Binding-site contacts:
Ligand atom C3 contacts residue ASP295 of chain 2.A at 3.5 Å.
Ligand atom C16 contacts residue ASN302 of chain 2.A at 3.9 Å.
Ligand atom C16 contacts residue TYR282 of chain 2.A at 3.5 Å (hydrophobic).
Ligand atom N29 contacts residue ASN302 of chain 2.A at 3.0 Å (h-bond).
Ligand atom O36 contacts residue ASP295 of chain 2.A at 3.8 Å.
Ligand atom C13 contacts residue TYR282 of chain 2.A at 3.1 Å (hydrophobic).
Ligand atom C6 contacts residue ASP295 of chain 2.A at 3.5 Å.
Ligand atom C8 contacts residue LEU299 of chain 2.A at 3.6 Å (hydrophobic).
Ligand atom O33 contacts residue TYR289 of chain 2.A at 3.1 Å.
Ligand atom C24 contacts residue ASN302 of chain 2.A at 3.2 Å.
Ligand atom O36 contacts residue TYR289 of chain 2.A at 3.5 Å.
Ligand atom C2 contacts residue GLU287 of chain 2.A at 3.7 Å.
Ligand atom O33 contacts residue TYR282 of chain 2.A at 4.0 Å.
Ligand atom O36 contacts residue TYR282 of chain 2.A at 2.8 Å (h-bond).
Ligand atom C23 contacts residue TYR282 of chain 2.A at 3.8 Å (hydrophobic).
Ligand atom C12 contacts residue ASN302 of chain 2.A at 3.4 Å.
Ligand atom N32 contacts residue TYR282 of chain 2.A at 3.3 Å (h-bond).
Ligand atom C3 contacts residue ILE294 of chain 2.A at 3.2 Å (hydrophobic).
Ligand atom C1 contacts residue TYR282 of chain 2.A at 3.5 Å (hydrophobic).
Ligand atom N31 contacts residue TYR282 of chain 2.A at 3.1 Å (h-bond).
Ligand atom N32 contacts residue TYR289 of chain 2.A at 3.8 Å.
Ligand atom C9 contacts residue ILE294 of chain 2.A at 3.5 Å (hydrophobic).
Ligand atom O33 contacts residue ASP295 of chain 2.A at 3.8 Å.
Ligand atom C21 contacts residue ARG298 of chain 2.A at 3.8 Å.
Ligand atom C14 contacts residue TYR282 of chain 2.A at 3.2 Å (hydrophobic).
Ligand atom N32 contacts residue ASP295 of chain 2.A at 3.8 Å.
Ligand atom N32 contacts residue LEU299 of chain 2.A at 3.9 Å.
Ligand atom O35 contacts residue ARG298 of chain 2.A at 3.2 Å (salt-bridge).
Ligand atom C6 contacts residue ILE294 of chain 2.A at 3.9 Å (hydrophobic).
Ligand atom O33 contacts residue PHE284 of chain 2.A at 3.5 Å.
Ligand atom C21 contacts residue TYR282 of chain 2.A at 3.9 Å (hydrophobic).
Ligand atom C12 contacts residue TYR282 of chain 2.A at 3.6 Å (hydrophobic).
Ligand atom C7 contacts residue TYR282 of chain 2.A at 3.6 Å (hydrophobic).
Ligand atom C2 contacts residue TYR282 of chain 2.A at 3.6 Å (hydrophobic).
Ligand atom O33 contacts residue LEU299 of chain 2.A at 3.1 Å.
Ligand atom C8 contacts residue TYR282 of chain 2.A at 3.5 Å (hydrophobic).
Ligand atom S39 contacts residue ARG298 of chain 2.A at 3.8 Å.
Ligand atom C22 contacts residue ASN302 of chain 2.A at 2.9 Å.
Ligand atom CL4 contacts residue ASN302 of chain 2.A at 3.7 Å.
Ligand atom CL4 contacts residue TYR282 of chain 2.A at 4.0 Å.

Sequence of chain 2.A:
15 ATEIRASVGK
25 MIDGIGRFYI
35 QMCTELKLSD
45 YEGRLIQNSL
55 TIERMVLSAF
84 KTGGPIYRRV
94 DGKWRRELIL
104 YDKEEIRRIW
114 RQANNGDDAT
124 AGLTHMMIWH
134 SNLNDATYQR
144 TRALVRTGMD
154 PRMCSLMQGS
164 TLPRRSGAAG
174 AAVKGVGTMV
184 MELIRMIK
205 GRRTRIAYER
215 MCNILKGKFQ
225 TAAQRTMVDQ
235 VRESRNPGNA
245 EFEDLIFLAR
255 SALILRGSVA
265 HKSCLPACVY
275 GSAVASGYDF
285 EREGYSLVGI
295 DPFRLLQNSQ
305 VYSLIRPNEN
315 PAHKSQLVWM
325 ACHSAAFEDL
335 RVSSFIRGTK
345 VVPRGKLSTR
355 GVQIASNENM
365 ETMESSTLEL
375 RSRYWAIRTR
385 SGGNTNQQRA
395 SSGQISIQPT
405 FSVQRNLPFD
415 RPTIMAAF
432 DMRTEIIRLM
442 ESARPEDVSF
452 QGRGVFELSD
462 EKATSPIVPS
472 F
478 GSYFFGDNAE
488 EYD

A protein and the small-molecule ligand that binds it are described below.
Small molecule (SMILES): COc1ccccc1-c1noc(C)c1C(=O)N1CCN(c2cc(NC(=O)c3cccs3)c([N+](=O)[O-])cc2Cl)CC1